Sequence of chain 2.C:
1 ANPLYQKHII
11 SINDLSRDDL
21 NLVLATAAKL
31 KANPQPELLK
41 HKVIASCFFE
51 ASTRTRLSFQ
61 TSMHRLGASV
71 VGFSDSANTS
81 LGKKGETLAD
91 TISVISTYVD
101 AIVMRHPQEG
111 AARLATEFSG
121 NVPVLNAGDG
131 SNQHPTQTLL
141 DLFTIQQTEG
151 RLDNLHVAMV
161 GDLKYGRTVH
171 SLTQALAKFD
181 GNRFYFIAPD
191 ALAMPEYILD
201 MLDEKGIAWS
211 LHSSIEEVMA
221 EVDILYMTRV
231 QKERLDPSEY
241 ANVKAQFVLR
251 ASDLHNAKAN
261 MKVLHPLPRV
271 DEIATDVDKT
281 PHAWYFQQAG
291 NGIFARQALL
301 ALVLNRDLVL

Sequence of chain 1.C:
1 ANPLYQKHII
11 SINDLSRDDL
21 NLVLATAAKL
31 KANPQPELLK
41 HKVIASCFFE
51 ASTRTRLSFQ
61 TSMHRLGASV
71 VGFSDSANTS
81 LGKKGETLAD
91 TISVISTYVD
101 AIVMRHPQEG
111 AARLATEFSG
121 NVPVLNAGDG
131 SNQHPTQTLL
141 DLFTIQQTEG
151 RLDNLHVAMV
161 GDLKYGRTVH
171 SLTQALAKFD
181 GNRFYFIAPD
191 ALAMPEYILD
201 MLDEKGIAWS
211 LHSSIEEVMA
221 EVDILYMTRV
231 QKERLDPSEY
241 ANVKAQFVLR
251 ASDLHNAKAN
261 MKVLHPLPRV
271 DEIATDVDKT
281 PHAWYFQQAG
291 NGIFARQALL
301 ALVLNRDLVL

Binding-site contacts:
Ligand atom O2P contacts residue SER80 of chain 1.C at 2.8 Å (h-bond).
Ligand atom O1 contacts residue THR55 of chain 2.C at 2.9 Å (h-bond).
Ligand atom O1P contacts residue ARG105 of chain 2.C at 2.7 Å (salt-bridge).
Ligand atom O2P contacts residue ARG54 of chain 2.C at 2.9 Å (salt-bridge).
Ligand atom C1 contacts residue THR55 of chain 2.C at 3.7 Å.
Ligand atom N1 contacts residue LEU267 of chain 2.C at 3.3 Å (h-bond).
Ligand atom P contacts residue THR53 of chain 2.C at 3.8 Å.
Ligand atom O3P contacts residue ARG54 of chain 2.C at 3.7 Å.
Ligand atom C1P contacts residue LEU267 of chain 2.C at 3.3 Å (hydrophobic).
Ligand atom C1 contacts residue GLC2 of chain 2.F at 3.3 Å.
Ligand atom C1P contacts residue PRO268 of chain 2.C at 3.9 Å (hydrophobic).
Ligand atom N1 contacts residue GLC2 of chain 2.F at 3.6 Å.
Ligand atom P contacts residue ARG54 of chain 2.C at 3.9 Å.
Ligand atom O2P contacts residue THR53 of chain 2.C at 3.1 Å (h-bond).
Ligand atom C1P contacts residue ARG54 of chain 2.C at 3.8 Å.
Ligand atom P contacts residue SER52 of chain 2.C at 3.8 Å.
Ligand atom C1P contacts residue ARG105 of chain 2.C at 4.0 Å.
Ligand atom O1P contacts residue GLC2 of chain 2.F at 4.0 Å.
Ligand atom O3P contacts residue THR55 of chain 2.C at 2.9 Å (h-bond).
Ligand atom O1P contacts residue SER52 of chain 2.C at 3.4 Å.
Ligand atom P contacts residue SER80 of chain 1.C at 3.3 Å.
Ligand atom C1P contacts residue GLC2 of chain 2.F at 3.5 Å.
Ligand atom O3P contacts residue ARG105 of chain 2.C at 2.7 Å (salt-bridge).
Ligand atom C1 contacts residue GLN137 of chain 2.C at 4.1 Å.
Ligand atom C1 contacts residue LEU267 of chain 2.C at 3.7 Å (hydrophobic).
Ligand atom P contacts residue ARG105 of chain 2.C at 3.2 Å.
Ligand atom O1P contacts residue ALA51 of chain 2.C at 3.4 Å (h-bond).
Ligand atom O1P contacts residue THR53 of chain 2.C at 4.0 Å.
Ligand atom O3P contacts residue THR53 of chain 2.C at 4.0 Å.
Ligand atom O1 contacts residue GLC2 of chain 2.F at 3.1 Å (h-bond).
Ligand atom N1 contacts residue GLN137 of chain 2.C at 3.1 Å (h-bond).
Ligand atom O1P contacts residue LYS84 of chain 1.C at 3.1 Å.
Ligand atom O3P contacts residue SER52 of chain 2.C at 2.9 Å (h-bond).
Ligand atom C1 contacts residue HIS134 of chain 2.C at 4.0 Å.
Ligand atom C1 contacts residue ARG105 of chain 2.C at 4.0 Å.
Ligand atom O1P contacts residue SER80 of chain 1.C at 2.8 Å (h-bond).
Ligand atom O1 contacts residue ARG105 of chain 2.C at 3.3 Å (salt-bridge).
Ligand atom N1 contacts residue PRO266 of chain 2.C at 3.4 Å (h-bond).
Ligand atom O1 contacts residue HIS134 of chain 2.C at 3.1 Å (h-bond).
Ligand atom O2P contacts residue SER52 of chain 2.C at 4.1 Å.

The protein below binds the small molecule below.
Small molecule (SMILES): NC(=O)CP(=O)(O)O